Binding-site contacts:
Ligand atom N contacts residue LYS53 of chain 1.B at 3.3 Å.
Ligand atom OXT contacts residue TRP290 of chain 1.A at 4.0 Å.
Ligand atom C contacts residue MG1 of chain 1.G at 4.3 Å.
Ligand atom OXT contacts residue ASN328 of chain 1.A at 3.8 Å.
Ligand atom O contacts residue ARG151 of chain 1.B at 3.0 Å (salt-bridge).
Ligand atom CA contacts residue PLP1 of chain 1.F at 2.7 Å.
Ligand atom C contacts residue ASN328 of chain 1.A at 3.9 Å.
Ligand atom OXT contacts residue GLN329 of chain 1.A at 3.1 Å (h-bond).
Ligand atom OXT contacts residue LYS53 of chain 1.B at 4.3 Å.
Ligand atom OXT contacts residue MG1 of chain 1.G at 3.7 Å.
Ligand atom CB contacts residue HIS182 of chain 1.B at 4.1 Å.
Ligand atom CA contacts residue MG1 of chain 1.G at 4.1 Å.
Ligand atom O contacts residue LYS53 of chain 1.B at 4.1 Å.
Ligand atom O contacts residue ASN328 of chain 1.A at 3.5 Å.
Ligand atom N contacts residue PLP1 of chain 1.F at 1.5 Å.
Ligand atom OB contacts residue LYS53 of chain 1.B at 3.0 Å (salt-bridge).
Ligand atom OB contacts residue MG1 of chain 1.G at 2.3 Å.
Ligand atom C contacts residue GLN329 of chain 1.A at 3.5 Å.
Ligand atom CA contacts residue ARG151 of chain 1.B at 3.8 Å.
Ligand atom CG contacts residue MG1 of chain 1.G at 2.9 Å.
Ligand atom CA contacts residue LYS53 of chain 1.B at 4.1 Å.
Ligand atom N contacts residue ARG151 of chain 1.B at 3.8 Å.
Ligand atom OD2 contacts residue TYR187 of chain 1.B at 3.9 Å.
Ligand atom CB contacts residue PLP1 of chain 1.F at 3.1 Å.
Ligand atom OB contacts residue TYR187 of chain 1.B at 3.7 Å.
Ligand atom OD1 contacts residue TYR187 of chain 1.B at 3.5 Å.
Ligand atom N contacts residue HIS182 of chain 1.B at 3.5 Å (h-bond).
Ligand atom C contacts residue PLP1 of chain 1.F at 3.8 Å.
Ligand atom CG contacts residue TYR187 of chain 1.B at 3.6 Å (hydrophobic).
Ligand atom O contacts residue GLN329 of chain 1.A at 3.3 Å (h-bond).
Ligand atom C contacts residue LYS53 of chain 1.B at 4.1 Å.
Ligand atom CB contacts residue TYR187 of chain 1.B at 3.7 Å (hydrophobic).
Ligand atom CB contacts residue LYS53 of chain 1.B at 4.1 Å.
Ligand atom CB contacts residue MG1 of chain 1.G at 3.1 Å.
Ligand atom OB contacts residue PLP1 of chain 1.F at 2.7 Å (h-bond).
Ligand atom C contacts residue ARG151 of chain 1.B at 3.7 Å.
Ligand atom OD2 contacts residue MG1 of chain 1.G at 4.0 Å.
Ligand atom CA contacts residue HIS182 of chain 1.B at 3.7 Å.
Ligand atom O contacts residue PLP1 of chain 1.F at 3.7 Å.
Ligand atom OD1 contacts residue MG1 of chain 1.G at 2.0 Å.

This small molecule binds to this protein.
Small molecule (SMILES): N[C@H](C(=O)O)[C@@H](O)C(=O)O

Sequence of chain 1.B:
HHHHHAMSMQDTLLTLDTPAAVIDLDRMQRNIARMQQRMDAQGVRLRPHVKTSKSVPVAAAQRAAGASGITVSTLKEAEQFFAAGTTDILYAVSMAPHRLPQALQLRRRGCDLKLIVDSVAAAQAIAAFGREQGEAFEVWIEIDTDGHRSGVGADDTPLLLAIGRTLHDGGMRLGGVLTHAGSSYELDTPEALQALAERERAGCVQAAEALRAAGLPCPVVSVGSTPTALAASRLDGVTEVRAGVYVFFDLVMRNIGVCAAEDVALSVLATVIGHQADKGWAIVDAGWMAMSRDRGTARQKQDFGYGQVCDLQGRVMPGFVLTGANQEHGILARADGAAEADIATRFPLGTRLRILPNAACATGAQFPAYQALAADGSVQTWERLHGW

Sequence of chain 1.A:
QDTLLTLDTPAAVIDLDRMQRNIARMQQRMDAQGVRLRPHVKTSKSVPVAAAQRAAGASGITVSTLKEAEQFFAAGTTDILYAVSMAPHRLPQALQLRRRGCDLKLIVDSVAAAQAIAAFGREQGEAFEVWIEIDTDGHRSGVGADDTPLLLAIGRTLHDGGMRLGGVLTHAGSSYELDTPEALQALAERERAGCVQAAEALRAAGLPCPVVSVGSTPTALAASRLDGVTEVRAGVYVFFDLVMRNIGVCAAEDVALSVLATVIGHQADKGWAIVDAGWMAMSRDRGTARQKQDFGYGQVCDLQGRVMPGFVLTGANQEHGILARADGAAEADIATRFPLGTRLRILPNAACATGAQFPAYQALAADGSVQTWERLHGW